Binding-site contacts:
Ligand atom C1 contacts residue ASN231 of chain 3.A at 1.4 Å.
Ligand atom C2 contacts residue ASN231 of chain 3.A at 2.0 Å.
Ligand atom O7 contacts residue ASN231 of chain 3.A at 3.8 Å.
Ligand atom C8 contacts residue ASN231 of chain 3.A at 4.4 Å.
Ligand atom C5 contacts residue ASN231 of chain 3.A at 3.6 Å.
Ligand atom O6 contacts residue LYS160 of chain 3.A at 3.1 Å (salt-bridge).
Ligand atom O5 contacts residue LYS160 of chain 3.A at 4.3 Å.
Ligand atom C3 contacts residue ASN231 of chain 3.A at 3.5 Å.
Ligand atom C7 contacts residue ASN231 of chain 3.A at 3.4 Å.
Ligand atom O5 contacts residue ASN231 of chain 3.A at 2.4 Å (h-bond).
Ligand atom O6 contacts residue ASN231 of chain 3.A at 4.3 Å.
Ligand atom N2 contacts residue ASN231 of chain 3.A at 2.5 Å (h-bond).
Ligand atom C4 contacts residue ASN231 of chain 3.A at 4.0 Å.
Ligand atom O3 contacts residue ASN231 of chain 3.A at 4.4 Å.
Ligand atom C6 contacts residue LYS160 of chain 3.A at 4.2 Å.

Sequence of chain 3.A:
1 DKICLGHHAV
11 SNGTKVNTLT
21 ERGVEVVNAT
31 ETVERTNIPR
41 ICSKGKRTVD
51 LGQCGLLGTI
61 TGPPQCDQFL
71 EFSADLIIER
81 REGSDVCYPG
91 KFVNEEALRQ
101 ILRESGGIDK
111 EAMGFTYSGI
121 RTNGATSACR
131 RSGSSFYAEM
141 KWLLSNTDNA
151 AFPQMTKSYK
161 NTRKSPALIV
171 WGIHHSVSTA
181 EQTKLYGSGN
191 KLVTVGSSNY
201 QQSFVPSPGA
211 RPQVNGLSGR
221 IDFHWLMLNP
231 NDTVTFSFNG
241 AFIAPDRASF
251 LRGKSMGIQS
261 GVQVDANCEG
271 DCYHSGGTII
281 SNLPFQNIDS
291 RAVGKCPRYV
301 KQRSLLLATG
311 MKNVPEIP

This protein binds this small molecule.
Small molecule (SMILES): CC(=O)N[C@@H]1[C@@H](O)[C@H](O)[C@@H](CO)O[C@H]1O